Sequence of chain 1.A:
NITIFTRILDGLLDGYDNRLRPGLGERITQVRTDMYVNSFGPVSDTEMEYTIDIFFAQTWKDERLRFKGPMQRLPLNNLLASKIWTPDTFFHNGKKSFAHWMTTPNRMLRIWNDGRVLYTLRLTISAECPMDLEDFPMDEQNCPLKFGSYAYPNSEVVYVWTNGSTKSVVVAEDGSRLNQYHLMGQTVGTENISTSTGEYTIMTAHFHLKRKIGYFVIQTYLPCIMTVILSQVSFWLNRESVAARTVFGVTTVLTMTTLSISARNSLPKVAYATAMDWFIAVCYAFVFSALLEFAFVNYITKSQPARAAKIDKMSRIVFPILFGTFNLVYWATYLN

A small-molecule ligand and the protein it binds are described below.
Small molecule (SMILES): CC(=O)N[C@@H]1[C@@H](O)[C@H](O)[C@@H](CO)O[C@H]1O

Binding-site contacts:
Ligand atom C2 contacts residue ASN205 of chain 1.A at 2.4 Å.
Ligand atom N2 contacts residue ASN205 of chain 1.A at 2.9 Å (h-bond).
Ligand atom C5 contacts residue ASN167 of chain 1.A at 3.9 Å.
Ligand atom C8 contacts residue ASN205 of chain 1.A at 4.2 Å.
Ligand atom C7 contacts residue ASN205 of chain 1.A at 3.4 Å.
Ligand atom O7 contacts residue ASN205 of chain 1.A at 3.6 Å.
Ligand atom C3 contacts residue ASN205 of chain 1.A at 3.8 Å.
Ligand atom C1 contacts residue ASN167 of chain 1.A at 4.1 Å.
Ligand atom C5 contacts residue ASN205 of chain 1.A at 3.6 Å.
Ligand atom C1 contacts residue ASN205 of chain 1.A at 1.4 Å.
Ligand atom C4 contacts residue ASN205 of chain 1.A at 4.2 Å.
Ligand atom O5 contacts residue ASN205 of chain 1.A at 2.4 Å (h-bond).
Ligand atom C8 contacts residue GLU204 of chain 1.A at 4.0 Å.
Ligand atom C8 contacts residue THR203 of chain 1.A at 4.4 Å.
Ligand atom C6 contacts residue ASN167 of chain 1.A at 3.8 Å.
Ligand atom O5 contacts residue ASN167 of chain 1.A at 3.3 Å (h-bond).